Binding-site contacts:
Ligand atom C5 contacts residue ASN163 of chain 1.C at 3.7 Å.
Ligand atom O5 contacts residue SER159 of chain 1.C at 4.1 Å.
Ligand atom C3 contacts residue ASN163 of chain 1.C at 3.8 Å.
Ligand atom C8 contacts residue ASN163 of chain 1.C at 4.5 Å.
Ligand atom C4 contacts residue ASN163 of chain 1.C at 4.3 Å.
Ligand atom O6 contacts residue SER159 of chain 1.C at 4.2 Å.
Ligand atom C2 contacts residue ASN163 of chain 1.C at 2.5 Å.
Ligand atom N2 contacts residue ASN163 of chain 1.C at 2.8 Å (h-bond).
Ligand atom O7 contacts residue ASN163 of chain 1.C at 3.4 Å (h-bond).
Ligand atom C7 contacts residue ASN163 of chain 1.C at 3.5 Å.
Ligand atom C1 contacts residue ASN163 of chain 1.C at 1.4 Å.
Ligand atom O6 contacts residue ALA158 of chain 1.C at 4.5 Å.
Ligand atom O5 contacts residue ASN163 of chain 1.C at 2.5 Å (h-bond).

The protein below binds the small molecule below.
Small molecule (SMILES): CC(=O)N[C@@H]1[C@@H](O)[C@H](O)[C@@H](CO)O[C@H]1O

Sequence of chain 1.C:
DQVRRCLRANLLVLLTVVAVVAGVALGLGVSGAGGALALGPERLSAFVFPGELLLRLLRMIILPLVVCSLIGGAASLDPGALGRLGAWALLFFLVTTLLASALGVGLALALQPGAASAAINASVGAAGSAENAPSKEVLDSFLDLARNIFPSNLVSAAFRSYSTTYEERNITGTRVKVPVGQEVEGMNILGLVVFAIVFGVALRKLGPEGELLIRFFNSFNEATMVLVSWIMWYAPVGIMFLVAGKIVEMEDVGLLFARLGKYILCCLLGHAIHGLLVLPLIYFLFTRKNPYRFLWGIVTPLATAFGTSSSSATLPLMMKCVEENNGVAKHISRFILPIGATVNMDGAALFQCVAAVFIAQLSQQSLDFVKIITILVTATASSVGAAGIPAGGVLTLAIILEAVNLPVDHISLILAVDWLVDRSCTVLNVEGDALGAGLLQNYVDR